Sequence of chain 1.E:
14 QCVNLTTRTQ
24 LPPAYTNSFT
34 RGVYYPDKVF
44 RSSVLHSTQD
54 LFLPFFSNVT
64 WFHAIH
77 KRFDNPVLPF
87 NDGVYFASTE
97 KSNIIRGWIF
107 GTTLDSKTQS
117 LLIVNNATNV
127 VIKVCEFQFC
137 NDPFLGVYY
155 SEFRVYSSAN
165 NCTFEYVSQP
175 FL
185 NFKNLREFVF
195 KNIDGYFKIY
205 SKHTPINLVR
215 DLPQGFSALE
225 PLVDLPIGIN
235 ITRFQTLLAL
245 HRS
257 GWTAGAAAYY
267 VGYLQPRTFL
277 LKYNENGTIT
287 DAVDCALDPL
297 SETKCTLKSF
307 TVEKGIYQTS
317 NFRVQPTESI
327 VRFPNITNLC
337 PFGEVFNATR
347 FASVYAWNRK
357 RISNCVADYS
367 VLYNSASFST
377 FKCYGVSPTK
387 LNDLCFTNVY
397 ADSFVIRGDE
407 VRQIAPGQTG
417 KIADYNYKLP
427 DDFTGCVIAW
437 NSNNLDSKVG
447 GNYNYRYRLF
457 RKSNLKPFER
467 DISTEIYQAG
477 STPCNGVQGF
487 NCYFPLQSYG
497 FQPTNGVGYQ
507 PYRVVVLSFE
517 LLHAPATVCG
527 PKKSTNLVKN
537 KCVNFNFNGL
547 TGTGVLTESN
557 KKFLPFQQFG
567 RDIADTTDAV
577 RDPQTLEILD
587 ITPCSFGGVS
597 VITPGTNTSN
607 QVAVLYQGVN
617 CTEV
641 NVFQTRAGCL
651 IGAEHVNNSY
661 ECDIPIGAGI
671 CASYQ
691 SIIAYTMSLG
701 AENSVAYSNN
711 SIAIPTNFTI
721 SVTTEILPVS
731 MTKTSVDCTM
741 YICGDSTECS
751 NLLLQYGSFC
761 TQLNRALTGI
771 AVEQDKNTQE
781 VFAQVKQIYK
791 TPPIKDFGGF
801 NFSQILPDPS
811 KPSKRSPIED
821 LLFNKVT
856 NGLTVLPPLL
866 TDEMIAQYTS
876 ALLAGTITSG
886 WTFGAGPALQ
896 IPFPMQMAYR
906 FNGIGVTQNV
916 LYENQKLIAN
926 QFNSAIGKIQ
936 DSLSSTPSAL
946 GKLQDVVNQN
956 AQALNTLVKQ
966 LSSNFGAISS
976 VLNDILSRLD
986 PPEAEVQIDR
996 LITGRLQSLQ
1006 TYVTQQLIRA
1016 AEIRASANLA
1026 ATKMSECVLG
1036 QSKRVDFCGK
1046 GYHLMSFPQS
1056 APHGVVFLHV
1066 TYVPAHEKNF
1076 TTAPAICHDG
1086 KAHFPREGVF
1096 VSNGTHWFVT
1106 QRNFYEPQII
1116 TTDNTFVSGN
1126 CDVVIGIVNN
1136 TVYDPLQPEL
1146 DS

The small molecule below binds the protein below.
Small molecule (SMILES): CC(=O)N[C@H]1[C@H](O[C@H]2[C@H](O)[C@@H](NC(C)=O)CO[C@@H]2CO)O[C@H](CO)[C@@H](O)[C@@H]1O

Binding-site contacts:
Ligand atom C1 contacts residue ASN1098 of chain 1.E at 1.4 Å.
Ligand atom O7 contacts residue ASN1098 of chain 1.E at 3.6 Å (h-bond).
Ligand atom N2 contacts residue THR1100 of chain 1.E at 3.0 Å (h-bond).
Ligand atom C8 contacts residue GLY1099 of chain 1.E at 4.5 Å.
Ligand atom C7 contacts residue HIS1101 of chain 1.E at 4.0 Å.
Ligand atom C5 contacts residue PHE1103 of chain 1.E at 3.9 Å (hydrophobic).
Ligand atom C8 contacts residue THR1100 of chain 1.E at 4.0 Å.
Ligand atom O5 contacts residue HIS1101 of chain 1.E at 4.3 Å.
Ligand atom C5 contacts residue ASN1098 of chain 1.E at 3.7 Å.
Ligand atom C5 contacts residue HIS1101 of chain 1.E at 3.5 Å.
Ligand atom C3 contacts residue THR1100 of chain 1.E at 3.7 Å.
Ligand atom C7 contacts residue THR1100 of chain 1.E at 4.0 Å.
Ligand atom C6 contacts residue HIS1101 of chain 1.E at 4.3 Å.
Ligand atom O4 contacts residue HIS1101 of chain 1.E at 3.6 Å (h-bond).
Ligand atom O3 contacts residue THR1100 of chain 1.E at 4.2 Å.
Ligand atom C1 contacts residue THR1100 of chain 1.E at 4.0 Å.
Ligand atom C7 contacts residue ASN1098 of chain 1.E at 3.4 Å.
Ligand atom C2 contacts residue ASN1098 of chain 1.E at 2.4 Å.
Ligand atom C3 contacts residue ASN1098 of chain 1.E at 3.8 Å.
Ligand atom C1 contacts residue HIS1101 of chain 1.E at 4.4 Å.
Ligand atom O6 contacts residue PHE1103 of chain 1.E at 4.1 Å.
Ligand atom O7 contacts residue HIS1101 of chain 1.E at 3.2 Å.
Ligand atom C3 contacts residue HIS1101 of chain 1.E at 3.9 Å.
Ligand atom C1 contacts residue PHE1103 of chain 1.E at 4.3 Å (hydrophobic).
Ligand atom C6 contacts residue PHE1103 of chain 1.E at 3.6 Å (hydrophobic).
Ligand atom N2 contacts residue ASN1098 of chain 1.E at 2.9 Å (h-bond).
Ligand atom C4 contacts residue ASN1098 of chain 1.E at 4.2 Å.
Ligand atom C8 contacts residue ASN1098 of chain 1.E at 3.7 Å.
Ligand atom O5 contacts residue PHE1103 of chain 1.E at 3.8 Å.
Ligand atom C4 contacts residue HIS1101 of chain 1.E at 3.9 Å.
Ligand atom O5 contacts residue ASN1098 of chain 1.E at 2.4 Å (h-bond).
Ligand atom C2 contacts residue THR1100 of chain 1.E at 3.7 Å.